Sequence of chain 1.A:
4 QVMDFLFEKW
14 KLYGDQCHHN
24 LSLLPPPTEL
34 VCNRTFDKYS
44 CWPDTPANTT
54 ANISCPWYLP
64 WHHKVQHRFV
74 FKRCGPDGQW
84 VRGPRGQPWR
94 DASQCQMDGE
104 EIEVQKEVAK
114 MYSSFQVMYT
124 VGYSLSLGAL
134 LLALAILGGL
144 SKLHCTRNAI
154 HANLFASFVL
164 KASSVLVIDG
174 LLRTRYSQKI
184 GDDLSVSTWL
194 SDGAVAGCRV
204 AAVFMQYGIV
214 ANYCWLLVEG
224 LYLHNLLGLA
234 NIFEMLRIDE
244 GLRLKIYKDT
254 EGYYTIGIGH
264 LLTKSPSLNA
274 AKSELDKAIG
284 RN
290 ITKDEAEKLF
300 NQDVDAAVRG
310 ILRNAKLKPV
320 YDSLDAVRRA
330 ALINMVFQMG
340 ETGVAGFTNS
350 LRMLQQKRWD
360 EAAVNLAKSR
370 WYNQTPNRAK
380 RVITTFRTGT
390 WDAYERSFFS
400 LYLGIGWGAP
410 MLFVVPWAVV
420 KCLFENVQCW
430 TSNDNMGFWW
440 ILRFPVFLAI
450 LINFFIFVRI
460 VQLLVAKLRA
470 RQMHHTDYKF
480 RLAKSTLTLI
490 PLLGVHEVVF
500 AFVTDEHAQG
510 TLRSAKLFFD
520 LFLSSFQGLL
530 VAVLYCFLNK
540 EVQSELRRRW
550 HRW

The small molecule below binds the protein below.
Small molecule (SMILES): CS(=O)(=O)c1cccc(NC(=O)N(Cc2ccc(C(=O)Nc3nnn[nH]3)cc2)c2ccc(C3CCCCC3)cc2)c1

Binding-site contacts:
Ligand atom NAU contacts residue LEU533 of chain 1.A at 3.6 Å.
Ligand atom CBF contacts residue THR487 of chain 1.A at 3.7 Å.
Ligand atom CAV contacts residue ARG480 of chain 1.A at 3.0 Å.
Ligand atom CAK contacts residue THR487 of chain 1.A at 3.7 Å.
Ligand atom NAY contacts residue ASN538 of chain 1.A at 2.9 Å (h-bond).
Ligand atom NAM contacts residue LYS483 of chain 1.A at 3.9 Å.
Ligand atom CAH contacts residue LYS483 of chain 1.A at 3.6 Å.
Ligand atom CAV contacts residue SER484 of chain 1.A at 3.2 Å.
Ligand atom CAK contacts residue LYS483 of chain 1.A at 3.6 Å.
Ligand atom CAS contacts residue ARG480 of chain 1.A at 3.7 Å.
Ligand atom CBE contacts residue THR487 of chain 1.A at 3.4 Å.
Ligand atom NAW contacts residue LEU481 of chain 1.A at 3.7 Å.
Ligand atom CBA contacts residue LYS483 of chain 1.A at 3.3 Å.
Ligand atom CBK contacts residue LEU529 of chain 1.A at 3.6 Å (hydrophobic).
Ligand atom NAJ contacts residue LYS483 of chain 1.A at 3.5 Å.
Ligand atom CAR contacts residue LYS483 of chain 1.A at 3.6 Å.
Ligand atom CAI contacts residue LYS483 of chain 1.A at 3.7 Å.
Ligand atom CAP contacts residue LYS483 of chain 1.A at 3.7 Å.
Ligand atom CAV contacts residue LEU533 of chain 1.A at 3.7 Å (hydrophobic).
Ligand atom OAL contacts residue THR487 of chain 1.A at 3.0 Å (h-bond).
Ligand atom NAX contacts residue LEU481 of chain 1.A at 3.5 Å.
Ligand atom NAU contacts residue ARG480 of chain 1.A at 2.8 Å (salt-bridge).
Ligand atom CBC contacts residue THR487 of chain 1.A at 3.8 Å.
Ligand atom CBB contacts residue LYS483 of chain 1.A at 3.5 Å.
Ligand atom NAW contacts residue SER484 of chain 1.A at 2.8 Å (h-bond).
Ligand atom NAX contacts residue ASN538 of chain 1.A at 2.8 Å (h-bond).
Ligand atom CAQ contacts residue SER484 of chain 1.A at 3.6 Å.
Ligand atom NAW contacts residue ASN538 of chain 1.A at 3.9 Å.
Ligand atom OAL contacts residue LYS483 of chain 1.A at 3.8 Å.
Ligand atom CAS contacts residue LEU533 of chain 1.A at 3.9 Å (hydrophobic).
Ligand atom CAS contacts residue SER484 of chain 1.A at 3.8 Å.
Ligand atom OAT contacts residue LEU537 of chain 1.A at 3.0 Å (h-bond).
Ligand atom NAU contacts residue SER484 of chain 1.A at 2.9 Å (h-bond).
Ligand atom CBD contacts residue THR487 of chain 1.A at 3.6 Å.
Ligand atom CAQ contacts residue LYS483 of chain 1.A at 3.9 Å.
Ligand atom NAZ contacts residue ARG480 of chain 1.A at 3.3 Å (salt-bridge).
Ligand atom NAW contacts residue LEU533 of chain 1.A at 3.4 Å (h-bond).
Ligand atom CAO contacts residue LYS483 of chain 1.A at 3.9 Å.
Ligand atom NAZ contacts residue LEU481 of chain 1.A at 3.9 Å.
Ligand atom NAW contacts residue ARG480 of chain 1.A at 3.7 Å.